Sequence of chain 1.B:
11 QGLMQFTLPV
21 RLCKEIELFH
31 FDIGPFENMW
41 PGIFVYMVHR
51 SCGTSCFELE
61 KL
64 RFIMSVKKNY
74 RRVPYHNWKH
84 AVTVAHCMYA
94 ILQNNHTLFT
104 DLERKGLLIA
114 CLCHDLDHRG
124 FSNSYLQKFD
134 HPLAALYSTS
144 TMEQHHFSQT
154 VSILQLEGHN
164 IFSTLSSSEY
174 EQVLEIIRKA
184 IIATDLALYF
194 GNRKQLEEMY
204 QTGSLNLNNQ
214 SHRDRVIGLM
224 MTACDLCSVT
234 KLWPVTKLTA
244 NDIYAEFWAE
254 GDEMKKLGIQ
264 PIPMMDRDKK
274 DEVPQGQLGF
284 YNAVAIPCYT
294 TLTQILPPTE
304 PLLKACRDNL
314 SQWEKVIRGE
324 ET

The protein below binds the small molecule below.
Small molecule (SMILES): CN1NCC(C(=O)Nc2cc[n+]3c(n2)NC(c2ccccc2)C3)=C1C(=O)N1CCC1

Binding-site contacts:
Ligand atom C16 contacts residue PHE283 of chain 1.B at 3.4 Å (hydrophobic).
Ligand atom C21 contacts residue GLY279 of chain 1.B at 3.6 Å.
Ligand atom C23 contacts residue ILE246 of chain 1.B at 3.5 Å (hydrophobic).
Ligand atom C2 contacts residue MET267 of chain 1.B at 3.5 Å (hydrophobic).
Ligand atom N6 contacts residue MET267 of chain 1.B at 3.6 Å (h-bond).
Ligand atom N4 contacts residue TYR247 of chain 1.B at 3.5 Å (h-bond).
Ligand atom O19 contacts residue GLN280 of chain 1.B at 3.4 Å (h-bond).
Ligand atom C2 contacts residue GLY279 of chain 1.B at 3.7 Å.
Ligand atom C11 contacts residue MET267 of chain 1.B at 3.3 Å (hydrophobic).
Ligand atom C29 contacts residue GLU275 of chain 1.B at 3.7 Å.
Ligand atom N15 contacts residue PHE283 of chain 1.B at 3.2 Å.
Ligand atom C30 contacts residue GLU275 of chain 1.B at 3.2 Å.
Ligand atom O20 contacts residue MET267 of chain 1.B at 3.7 Å.
Ligand atom C9 contacts residue GLY279 of chain 1.B at 3.4 Å.
Ligand atom C8 contacts residue PHE283 of chain 1.B at 3.4 Å (hydrophobic).
Ligand atom O20 contacts residue PHE283 of chain 1.B at 3.7 Å.
Ligand atom C9 contacts residue MET267 of chain 1.B at 3.7 Å (hydrophobic).
Ligand atom N6 contacts residue GLY279 of chain 1.B at 3.5 Å (h-bond).
Ligand atom C26 contacts residue TYR247 of chain 1.B at 3.6 Å (hydrophobic).
Ligand atom C29 contacts residue VAL276 of chain 1.B at 3.7 Å (hydrophobic).
Ligand atom C28 contacts residue PRO266 of chain 1.B at 3.4 Å (hydrophobic).
Ligand atom C28 contacts residue GLU275 of chain 1.B at 3.7 Å.
Ligand atom C13 contacts residue GLY279 of chain 1.B at 3.6 Å.
Ligand atom C29 contacts residue LYS272 of chain 1.B at 3.7 Å.
Ligand atom C11 contacts residue PHE283 of chain 1.B at 3.7 Å (hydrophobic).
Ligand atom C16 contacts residue MET267 of chain 1.B at 3.5 Å (hydrophobic).
Ligand atom C22 contacts residue VAL232 of chain 1.B at 3.5 Å (hydrophobic).
Ligand atom N4 contacts residue GLN280 of chain 1.B at 3.5 Å (h-bond).
Ligand atom N4 contacts residue MET267 of chain 1.B at 3.4 Å (h-bond).
Ligand atom C21 contacts residue MET267 of chain 1.B at 3.5 Å (hydrophobic).
Ligand atom N5 contacts residue TYR247 of chain 1.B at 2.5 Å (h-bond).
Ligand atom N5 contacts residue GLY279 of chain 1.B at 3.6 Å.
Ligand atom C18 contacts residue MET267 of chain 1.B at 3.6 Å (hydrophobic).
Ligand atom N17 contacts residue ILE246 of chain 1.B at 3.6 Å.
Ligand atom C3 contacts residue PHE283 of chain 1.B at 3.7 Å (hydrophobic).
Ligand atom C9 contacts residue TYR247 of chain 1.B at 3.7 Å (hydrophobic).
Ligand atom C27 contacts residue MET267 of chain 1.B at 3.7 Å (hydrophobic).
Ligand atom C2 contacts residue TYR247 of chain 1.B at 3.3 Å (hydrophobic).
Ligand atom C30 contacts residue LYS272 of chain 1.B at 3.5 Å.
Ligand atom C26 contacts residue MET267 of chain 1.B at 3.6 Å (hydrophobic).